Binding-site contacts:
Ligand atom N2 contacts residue ASN156 of chain 1.B at 2.9 Å (h-bond).
Ligand atom C3 contacts residue ASN156 of chain 1.B at 3.8 Å.
Ligand atom C2 contacts residue ASN156 of chain 1.B at 2.4 Å.
Ligand atom O5 contacts residue ASN156 of chain 1.B at 2.3 Å (h-bond).
Ligand atom C7 contacts residue ASN156 of chain 1.B at 3.5 Å.
Ligand atom C4 contacts residue ASN156 of chain 1.B at 4.2 Å.
Ligand atom C8 contacts residue PHE168 of chain 1.B at 4.4 Å (hydrophobic).
Ligand atom O7 contacts residue ASN156 of chain 1.B at 3.7 Å.
Ligand atom C1 contacts residue ASN156 of chain 1.B at 1.4 Å.
Ligand atom C5 contacts residue ASN156 of chain 1.B at 3.6 Å.

Sequence of chain 1.B:
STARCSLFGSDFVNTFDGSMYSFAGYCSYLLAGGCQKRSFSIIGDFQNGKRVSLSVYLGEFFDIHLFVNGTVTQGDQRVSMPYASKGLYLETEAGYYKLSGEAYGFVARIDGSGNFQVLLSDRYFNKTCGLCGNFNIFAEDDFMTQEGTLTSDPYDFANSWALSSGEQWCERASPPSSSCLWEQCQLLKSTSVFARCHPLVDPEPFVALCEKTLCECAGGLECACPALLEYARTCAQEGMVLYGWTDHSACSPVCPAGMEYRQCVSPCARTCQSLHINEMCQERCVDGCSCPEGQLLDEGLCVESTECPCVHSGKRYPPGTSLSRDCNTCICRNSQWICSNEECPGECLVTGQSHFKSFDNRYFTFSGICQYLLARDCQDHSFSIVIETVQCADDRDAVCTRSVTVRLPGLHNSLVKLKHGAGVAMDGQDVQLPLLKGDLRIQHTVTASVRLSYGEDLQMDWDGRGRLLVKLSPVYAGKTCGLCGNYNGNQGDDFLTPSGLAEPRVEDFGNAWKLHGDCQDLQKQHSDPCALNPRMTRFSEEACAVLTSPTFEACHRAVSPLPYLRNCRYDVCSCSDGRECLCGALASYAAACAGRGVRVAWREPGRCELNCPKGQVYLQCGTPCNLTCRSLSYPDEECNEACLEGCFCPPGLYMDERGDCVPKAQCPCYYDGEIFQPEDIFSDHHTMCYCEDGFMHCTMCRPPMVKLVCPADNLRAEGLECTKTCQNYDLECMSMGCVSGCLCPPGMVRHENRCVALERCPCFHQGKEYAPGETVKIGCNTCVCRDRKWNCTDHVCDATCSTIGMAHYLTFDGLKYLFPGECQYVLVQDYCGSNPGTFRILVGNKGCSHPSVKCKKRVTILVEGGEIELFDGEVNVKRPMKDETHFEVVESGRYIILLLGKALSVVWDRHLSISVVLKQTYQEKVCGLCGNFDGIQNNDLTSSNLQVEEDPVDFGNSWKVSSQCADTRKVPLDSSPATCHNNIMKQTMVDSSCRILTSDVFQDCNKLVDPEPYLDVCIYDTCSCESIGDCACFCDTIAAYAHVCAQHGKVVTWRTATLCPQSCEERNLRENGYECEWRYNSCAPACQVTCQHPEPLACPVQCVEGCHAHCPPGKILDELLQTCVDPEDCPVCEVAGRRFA

A small-molecule ligand and the protein it binds are described below.
Small molecule (SMILES): CC(=O)N[C@@H]1[C@@H](O)[C@H](O)[C@@H](CO)O[C@H]1O